Binding-site contacts:
Ligand atom C4 contacts residue ASN169 of chain 1.O at 4.3 Å.
Ligand atom C3 contacts residue ASN169 of chain 1.O at 3.8 Å.
Ligand atom C7 contacts residue ASN169 of chain 1.O at 3.3 Å.
Ligand atom C2 contacts residue ASN169 of chain 1.O at 2.5 Å.
Ligand atom N2 contacts residue ASN240 of chain 1.O at 3.4 Å (h-bond).
Ligand atom O7 contacts residue ASN169 of chain 1.O at 2.9 Å (h-bond).
Ligand atom C1 contacts residue ASN169 of chain 1.O at 1.4 Å.
Ligand atom C8 contacts residue PRO221 of chain 1.M at 3.8 Å (hydrophobic).
Ligand atom C5 contacts residue ASN169 of chain 1.O at 3.7 Å.
Ligand atom C2 contacts residue ASN240 of chain 1.O at 4.0 Å.
Ligand atom C7 contacts residue ALA242 of chain 1.O at 4.2 Å (hydrophobic).
Ligand atom O5 contacts residue ASN169 of chain 1.O at 2.4 Å (h-bond).
Ligand atom O7 contacts residue ALA242 of chain 1.O at 3.5 Å.
Ligand atom C1 contacts residue ASN240 of chain 1.O at 3.9 Å.
Ligand atom N2 contacts residue ASN169 of chain 1.O at 2.9 Å (h-bond).
Ligand atom C3 contacts residue ASN240 of chain 1.O at 4.1 Å.
Ligand atom C7 contacts residue ASN240 of chain 1.O at 4.3 Å.

Sequence of chain 1.M:
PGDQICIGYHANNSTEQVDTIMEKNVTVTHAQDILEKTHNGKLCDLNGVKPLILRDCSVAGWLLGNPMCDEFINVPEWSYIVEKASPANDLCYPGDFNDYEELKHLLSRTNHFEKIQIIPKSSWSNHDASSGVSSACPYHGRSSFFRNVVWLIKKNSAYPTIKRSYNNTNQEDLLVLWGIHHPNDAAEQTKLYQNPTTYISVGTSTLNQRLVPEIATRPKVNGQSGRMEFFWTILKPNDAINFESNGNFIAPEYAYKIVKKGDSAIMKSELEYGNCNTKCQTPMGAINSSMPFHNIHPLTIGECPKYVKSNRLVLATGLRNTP

Sequence of chain 1.O:
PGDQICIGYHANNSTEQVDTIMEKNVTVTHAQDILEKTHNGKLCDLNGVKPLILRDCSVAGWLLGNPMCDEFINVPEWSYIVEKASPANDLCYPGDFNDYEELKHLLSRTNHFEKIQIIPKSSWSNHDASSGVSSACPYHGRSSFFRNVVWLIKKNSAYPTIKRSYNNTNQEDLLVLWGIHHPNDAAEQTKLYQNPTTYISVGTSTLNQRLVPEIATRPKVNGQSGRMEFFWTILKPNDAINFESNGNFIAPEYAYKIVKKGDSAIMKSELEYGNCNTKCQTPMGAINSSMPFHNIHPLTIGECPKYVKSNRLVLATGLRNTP

The small molecule below binds the protein below.
Small molecule (SMILES): CC(=O)N[C@@H]1[C@@H](O)[C@H](O)[C@@H](CO)O[C@H]1O